Sequence of chain 60.A:
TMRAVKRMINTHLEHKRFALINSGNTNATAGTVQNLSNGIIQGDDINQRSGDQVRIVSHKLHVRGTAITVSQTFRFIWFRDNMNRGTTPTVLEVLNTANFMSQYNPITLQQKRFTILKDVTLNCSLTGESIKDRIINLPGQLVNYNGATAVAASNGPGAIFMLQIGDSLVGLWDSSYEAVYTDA

A protein and the small-molecule ligand that binds it are described below.
Small molecule (SMILES): O=c1ccn([C@@H]2O[C@H](CO[P](=O)(O)O[C@H]3[C@@H](O)[C@H](n4ccc(=O)[nH]c4=O)O[C@@H]3CO[P](=O)(O)O[C@H]3[C@@H](O)[C@H](n4ccc(=O)[nH]c4=O)O[C@@H]3CO[P](=O)(O)O[C@H]3[C@@H](O)[C@H](n4ccc(=O)[nH]c4=O)O[C@@H]3COP(=O)=O)[C@@H](O)[C@H]2O)c(=O)[nH]1

Binding-site contacts:
Ligand atom C6 contacts residue ARG19 of chain 60.A at 2.7 Å.
Ligand atom C5' contacts residue ARG19 of chain 60.A at 3.2 Å.
Ligand atom O3' contacts residue ARG19 of chain 60.A at 3.6 Å (salt-bridge).
Ligand atom O2 contacts residue A1 of chain 60.B at 2.7 Å (h-bond).
Ligand atom C5' contacts residue ARG15 of chain 60.A at 2.5 Å.
Ligand atom N3 contacts residue A2 of chain 60.B at 3.7 Å.
Ligand atom O5' contacts residue ARG15 of chain 60.A at 3.6 Å.
Ligand atom OP1 contacts residue MET14 of chain 60.A at 3.8 Å.
Ligand atom OP2 contacts residue ALA16 of chain 60.A at 4.1 Å.
Ligand atom O3' contacts residue ARG15 of chain 60.A at 3.1 Å (salt-bridge).
Ligand atom O2 contacts residue A2 of chain 60.B at 3.7 Å.
Ligand atom C4 contacts residue A3 of chain 60.B at 3.6 Å.
Ligand atom OP2 contacts residue ARG15 of chain 60.A at 2.5 Å.
Ligand atom O4 contacts residue A3 of chain 60.B at 2.8 Å (h-bond).
Ligand atom C2 contacts residue A2 of chain 60.B at 3.9 Å.
Ligand atom C3' contacts residue ARG15 of chain 60.A at 3.8 Å.
Ligand atom C2 contacts residue A1 of chain 60.B at 3.1 Å.
Ligand atom C1' contacts residue ARG19 of chain 60.A at 4.3 Å.
Ligand atom C4' contacts residue ARG15 of chain 60.A at 3.3 Å.
Ligand atom C5 contacts residue ARG19 of chain 60.A at 2.9 Å.
Ligand atom N1 contacts residue A3 of chain 60.B at 4.3 Å.
Ligand atom C4 contacts residue A1 of chain 60.B at 3.4 Å.
Ligand atom C4 contacts residue ARG19 of chain 60.A at 3.9 Å.
Ligand atom OP1 contacts residue ARG19 of chain 60.A at 4.1 Å.
Ligand atom N3 contacts residue A1 of chain 60.B at 2.7 Å (h-bond).
Ligand atom O2 contacts residue A3 of chain 60.B at 3.2 Å.
Ligand atom C3' contacts residue ARG19 of chain 60.A at 3.4 Å.
Ligand atom P contacts residue ARG15 of chain 60.A at 3.1 Å.
Ligand atom O4 contacts residue A1 of chain 60.B at 3.0 Å (h-bond).
Ligand atom P contacts residue ARG19 of chain 60.A at 2.8 Å.
Ligand atom O4' contacts residue ARG19 of chain 60.A at 3.9 Å.
Ligand atom OP1 contacts residue LYS18 of chain 60.A at 3.7 Å.
Ligand atom N3 contacts residue A3 of chain 60.B at 2.8 Å (h-bond).
Ligand atom C4' contacts residue ARG19 of chain 60.A at 3.7 Å.
Ligand atom OP1 contacts residue ARG15 of chain 60.A at 2.5 Å.
Ligand atom N1 contacts residue ARG19 of chain 60.A at 3.9 Å.
Ligand atom C2 contacts residue A3 of chain 60.B at 3.5 Å.
Ligand atom O5' contacts residue ARG19 of chain 60.A at 2.1 Å (salt-bridge).
Ligand atom C2' contacts residue ARG19 of chain 60.A at 3.6 Å.
Ligand atom OP2 contacts residue ARG19 of chain 60.A at 2.1 Å (salt-bridge).